Binding-site contacts:
Ligand atom C7 contacts residue GLU84 of chain 3.A at 4.0 Å.
Ligand atom O5 contacts residue ASN236 of chain 3.A at 3.5 Å.
Ligand atom C7 contacts residue ASN236 of chain 3.A at 4.0 Å.
Ligand atom C1 contacts residue GLN235 of chain 3.A at 4.5 Å.
Ligand atom C8 contacts residue ASN87 of chain 3.A at 4.4 Å.
Ligand atom C8 contacts residue GLU84 of chain 3.A at 3.4 Å.
Ligand atom O7 contacts residue ASN87 of chain 3.A at 3.2 Å (h-bond).
Ligand atom C8 contacts residue PHE85 of chain 3.A at 3.6 Å (hydrophobic).
Ligand atom C5 contacts residue ASN236 of chain 3.A at 3.5 Å.
Ligand atom O4 contacts residue ASN236 of chain 3.A at 3.9 Å.
Ligand atom C6 contacts residue GLN235 of chain 3.A at 3.5 Å.
Ligand atom N2 contacts residue ASN87 of chain 3.A at 2.9 Å (h-bond).
Ligand atom C4 contacts residue ASN87 of chain 3.A at 4.1 Å.
Ligand atom O5 contacts residue GLN235 of chain 3.A at 3.4 Å (h-bond).
Ligand atom O6 contacts residue VAL310 of chain 3.A at 4.4 Å.
Ligand atom C1 contacts residue ASN87 of chain 3.A at 1.4 Å.
Ligand atom C2 contacts residue ASN236 of chain 3.A at 3.7 Å.
Ligand atom C7 contacts residue PHE85 of chain 3.A at 4.0 Å (hydrophobic).
Ligand atom O5 contacts residue ASN87 of chain 3.A at 2.4 Å (h-bond).
Ligand atom C2 contacts residue ASN87 of chain 3.A at 2.5 Å.
Ligand atom C1 contacts residue ASN236 of chain 3.A at 3.3 Å.
Ligand atom C8 contacts residue ASN236 of chain 3.A at 3.9 Å.
Ligand atom N2 contacts residue ASN236 of chain 3.A at 3.1 Å (h-bond).
Ligand atom C3 contacts residue ASN236 of chain 3.A at 3.8 Å.
Ligand atom O7 contacts residue PHE85 of chain 3.A at 4.2 Å.
Ligand atom C5 contacts residue ASN87 of chain 3.A at 3.7 Å.
Ligand atom C3 contacts residue ASN87 of chain 3.A at 3.8 Å.
Ligand atom C5 contacts residue GLN235 of chain 3.A at 3.9 Å.
Ligand atom O7 contacts residue GLU84 of chain 3.A at 3.9 Å.
Ligand atom C4 contacts residue ASN236 of chain 3.A at 4.0 Å.
Ligand atom C7 contacts residue ASN87 of chain 3.A at 3.3 Å.

This small molecule binds to this protein.
Small molecule (SMILES): CC(=O)N[C@@H]1[C@@H](O)[C@H](O)[C@@H](CO)O[C@H]1O

Sequence of chain 3.A:
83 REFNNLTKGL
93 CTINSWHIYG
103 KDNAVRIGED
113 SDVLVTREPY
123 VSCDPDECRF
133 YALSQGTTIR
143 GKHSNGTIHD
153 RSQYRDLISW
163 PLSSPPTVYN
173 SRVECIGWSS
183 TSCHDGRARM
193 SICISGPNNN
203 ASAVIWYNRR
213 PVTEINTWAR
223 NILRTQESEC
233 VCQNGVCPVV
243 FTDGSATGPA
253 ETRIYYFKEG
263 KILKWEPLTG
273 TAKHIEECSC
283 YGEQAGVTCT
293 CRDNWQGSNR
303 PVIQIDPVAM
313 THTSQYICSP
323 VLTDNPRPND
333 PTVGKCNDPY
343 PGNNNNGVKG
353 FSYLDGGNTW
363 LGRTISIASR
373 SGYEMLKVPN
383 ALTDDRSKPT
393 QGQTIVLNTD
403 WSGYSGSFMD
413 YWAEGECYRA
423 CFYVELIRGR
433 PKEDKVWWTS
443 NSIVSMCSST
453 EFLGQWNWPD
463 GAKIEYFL